Binding-site contacts:
Ligand atom CAG contacts residue MET549 of chain 1.B at 4.1 Å (hydrophobic).
Ligand atom CAY contacts residue PHE439 of chain 1.B at 3.9 Å (hydrophobic).
Ligand atom CBC contacts residue PHE439 of chain 1.B at 3.5 Å (hydrophobic).
Ligand atom NAT contacts residue ILE543 of chain 1.A at 3.9 Å.
Ligand atom CBA contacts residue PHE439 of chain 1.B at 3.8 Å (hydrophobic).
Ligand atom NAU contacts residue THR542 of chain 1.B at 3.9 Å.
Ligand atom CAK contacts residue VAL546 of chain 1.B at 3.8 Å (hydrophobic).
Ligand atom CAK contacts residue ASN436 of chain 1.A at 3.8 Å.
Ligand atom OAF contacts residue ASN436 of chain 1.B at 4.0 Å.
Ligand atom OAE contacts residue MET549 of chain 1.B at 3.8 Å.
Ligand atom CAX contacts residue PHE439 of chain 1.B at 3.9 Å (hydrophobic).
Ligand atom OAB contacts residue VAL546 of chain 1.A at 3.6 Å.
Ligand atom CBF contacts residue PHE439 of chain 1.B at 3.5 Å (hydrophobic).
Ligand atom OAD contacts residue ASN436 of chain 1.B at 2.3 Å (h-bond).
Ligand atom CAM contacts residue PHE439 of chain 1.A at 3.7 Å (hydrophobic).
Ligand atom OAF contacts residue PHE432 of chain 1.B at 3.4 Å.
Ligand atom CAJ contacts residue THR542 of chain 1.A at 4.0 Å.
Ligand atom NAV contacts residue PHE439 of chain 1.B at 3.9 Å.
Ligand atom CBB contacts residue VAL546 of chain 1.A at 3.7 Å (hydrophobic).
Ligand atom CBE contacts residue PHE439 of chain 1.B at 3.6 Å (hydrophobic).
Ligand atom CAG contacts residue MET549 of chain 1.A at 3.5 Å (hydrophobic).
Ligand atom CBD contacts residue VAL546 of chain 1.A at 4.0 Å (hydrophobic).
Ligand atom CAH contacts residue MET549 of chain 1.A at 3.5 Å (hydrophobic).
Ligand atom OAB contacts residue PHE439 of chain 1.B at 3.6 Å.
Ligand atom CAN contacts residue SER440 of chain 1.B at 3.9 Å.
Ligand atom OAC contacts residue ASN436 of chain 1.A at 3.1 Å (h-bond).
Ligand atom CAQ contacts residue PHE439 of chain 1.A at 3.6 Å (hydrophobic).
Ligand atom OAF contacts residue VAL546 of chain 1.A at 4.0 Å.
Ligand atom CAZ contacts residue PHE439 of chain 1.B at 3.9 Å (hydrophobic).
Ligand atom CAW contacts residue PHE439 of chain 1.B at 3.6 Å (hydrophobic).
Ligand atom CAL contacts residue LEU405 of chain 1.B at 3.8 Å (hydrophobic).
Ligand atom CBB contacts residue PHE439 of chain 1.B at 3.4 Å (hydrophobic).
Ligand atom CAO contacts residue PHE439 of chain 1.A at 4.0 Å (hydrophobic).
Ligand atom OAD contacts residue LEU405 of chain 1.B at 3.4 Å.
Ligand atom OAE contacts residue PHE439 of chain 1.B at 3.9 Å.
Ligand atom OAA contacts residue PHE439 of chain 1.B at 3.7 Å.
Ligand atom NAS contacts residue PHE439 of chain 1.A at 3.6 Å.
Ligand atom CAI contacts residue THR542 of chain 1.A at 3.9 Å.
Ligand atom CAL contacts residue ASN436 of chain 1.B at 3.6 Å.
Ligand atom CBD contacts residue PHE439 of chain 1.B at 3.5 Å (hydrophobic).

Sequence of chain 1.A:
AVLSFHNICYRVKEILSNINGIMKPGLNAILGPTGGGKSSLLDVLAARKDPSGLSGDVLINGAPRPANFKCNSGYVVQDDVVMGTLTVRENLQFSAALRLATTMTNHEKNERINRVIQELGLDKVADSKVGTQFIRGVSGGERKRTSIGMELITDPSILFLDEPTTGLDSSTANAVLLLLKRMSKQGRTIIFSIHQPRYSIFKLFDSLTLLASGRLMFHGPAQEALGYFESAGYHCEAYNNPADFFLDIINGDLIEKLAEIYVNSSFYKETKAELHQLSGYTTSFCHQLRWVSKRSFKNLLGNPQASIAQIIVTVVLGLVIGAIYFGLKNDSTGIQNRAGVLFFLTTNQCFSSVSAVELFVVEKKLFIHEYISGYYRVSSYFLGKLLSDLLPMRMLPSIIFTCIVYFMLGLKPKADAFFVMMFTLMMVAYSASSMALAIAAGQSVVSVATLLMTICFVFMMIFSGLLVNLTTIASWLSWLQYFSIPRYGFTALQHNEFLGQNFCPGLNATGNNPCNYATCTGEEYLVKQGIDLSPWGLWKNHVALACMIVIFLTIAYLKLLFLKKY

Sequence of chain 1.B:
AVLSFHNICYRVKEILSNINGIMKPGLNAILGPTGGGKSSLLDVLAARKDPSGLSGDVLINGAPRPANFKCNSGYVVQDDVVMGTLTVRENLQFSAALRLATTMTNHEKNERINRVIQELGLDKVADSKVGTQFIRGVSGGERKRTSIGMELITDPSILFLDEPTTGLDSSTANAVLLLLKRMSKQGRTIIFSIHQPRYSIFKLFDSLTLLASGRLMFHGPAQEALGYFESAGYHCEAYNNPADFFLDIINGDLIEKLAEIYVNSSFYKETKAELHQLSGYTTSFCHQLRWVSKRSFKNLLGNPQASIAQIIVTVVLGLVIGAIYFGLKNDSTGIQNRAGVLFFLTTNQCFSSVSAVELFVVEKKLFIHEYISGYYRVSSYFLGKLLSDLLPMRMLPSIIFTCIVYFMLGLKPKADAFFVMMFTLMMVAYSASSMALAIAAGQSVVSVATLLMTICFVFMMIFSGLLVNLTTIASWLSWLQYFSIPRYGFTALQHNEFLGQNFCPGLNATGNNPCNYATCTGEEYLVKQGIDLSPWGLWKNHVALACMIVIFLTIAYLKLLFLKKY

The small molecule below binds the protein below.
Small molecule (SMILES): O=C1c2c(O)ccc(O)c2C(=O)c2c(NCCNCCO)ccc(NCCNCCO)c21